Sequence of chain 1.B:
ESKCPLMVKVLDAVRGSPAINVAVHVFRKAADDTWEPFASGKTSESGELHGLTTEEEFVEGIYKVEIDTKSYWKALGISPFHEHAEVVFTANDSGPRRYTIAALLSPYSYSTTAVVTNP

Sequence of chain 2.B:
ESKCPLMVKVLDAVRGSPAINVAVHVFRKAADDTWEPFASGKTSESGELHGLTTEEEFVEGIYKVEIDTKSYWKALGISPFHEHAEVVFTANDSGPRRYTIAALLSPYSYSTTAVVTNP

A protein and the small-molecule ligand that binds it are described below.
Small molecule (SMILES): CC(=O)N[C@@H](Cc1ccc(Oc2cc([N+](=O)[O-])c(O)c([N+](=O)[O-])c2)cc1)C(=O)O

Binding-site contacts:
Ligand atom N3 contacts residue P281 of chain 2.D at 0.7 Å (h-bond).
Ligand atom O51 contacts residue SER117 of chain 2.B at 2.3 Å (h-bond).
Ligand atom C5 contacts residue P281 of chain 2.D at 1.5 Å.
Ligand atom C3' contacts residue P281 of chain 2.D at 0.4 Å.
Ligand atom O31 contacts residue SER117 of chain 1.B at 3.2 Å (h-bond).
Ligand atom C4 contacts residue P281 of chain 2.D at 0.7 Å.
Ligand atom C2' contacts residue P281 of chain 2.D at 0.8 Å.
Ligand atom O51 contacts residue P281 of chain 2.D at 0.9 Å (h-bond).
Ligand atom C3 contacts residue P281 of chain 2.D at 1.8 Å.
Ligand atom O32 contacts residue P281 of chain 2.D at 1.0 Å (h-bond).
Ligand atom C6' contacts residue P281 of chain 2.D at 0.8 Å.
Ligand atom C6 contacts residue LEU17 of chain 2.B at 2.8 Å (hydrophobic).
Ligand atom O52 contacts residue THR119 of chain 2.B at 3.3 Å (h-bond).
Ligand atom N8 contacts residue P281 of chain 2.D at 3.1 Å.
Ligand atom O32 contacts residue THR119 of chain 1.B at 3.1 Å.
Ligand atom O4' contacts residue SER117 of chain 2.B at 3.2 Å (h-bond).
Ligand atom C2 contacts residue P281 of chain 2.D at 2.8 Å.
Ligand atom O52 contacts residue P281 of chain 2.D at 1.0 Å (h-bond).
Ligand atom C81 contacts residue LYS15 of chain 2.B at 3.3 Å.
Ligand atom O81 contacts residue P281 of chain 2.D at 0.9 Å.
Ligand atom C1 contacts residue P281 of chain 2.D at 3.1 Å.
Ligand atom N5 contacts residue P281 of chain 2.D at 0.7 Å (h-bond).
Ligand atom C6 contacts residue P281 of chain 2.D at 2.7 Å.
Ligand atom C4' contacts residue P281 of chain 2.D at 0.2 Å.
Ligand atom O52 contacts residue THR118 of chain 2.B at 3.3 Å.
Ligand atom O4' contacts residue LEU110 of chain 2.B at 3.2 Å.
Ligand atom N8 contacts residue LYS15 of chain 2.B at 2.5 Å.
Ligand atom C1' contacts residue P281 of chain 2.D at 1.0 Å.
Ligand atom O4' contacts residue P281 of chain 2.D at 0.7 Å (h-bond).
Ligand atom C2 contacts residue ALA108 of chain 1.B at 3.0 Å (hydrophobic).
Ligand atom C5 contacts residue LEU17 of chain 2.B at 3.1 Å (hydrophobic).
Ligand atom O41 contacts residue P281 of chain 2.D at 1.0 Å.
Ligand atom C5' contacts residue P281 of chain 2.D at 0.4 Å.
Ligand atom O9 contacts residue LYS15 of chain 2.B at 2.9 Å (salt-bridge).
Ligand atom O4' contacts residue SER117 of chain 1.B at 3.3 Å (h-bond).
Ligand atom C81 contacts residue P281 of chain 2.D at 1.9 Å.
Ligand atom C3 contacts residue ALA108 of chain 1.B at 3.0 Å (hydrophobic).
Ligand atom C82 contacts residue LYS15 of chain 2.B at 3.3 Å.
Ligand atom C82 contacts residue P281 of chain 2.D at 0.9 Å.
Ligand atom O31 contacts residue P281 of chain 2.D at 0.7 Å (h-bond).